Sequence of chain 1.D:
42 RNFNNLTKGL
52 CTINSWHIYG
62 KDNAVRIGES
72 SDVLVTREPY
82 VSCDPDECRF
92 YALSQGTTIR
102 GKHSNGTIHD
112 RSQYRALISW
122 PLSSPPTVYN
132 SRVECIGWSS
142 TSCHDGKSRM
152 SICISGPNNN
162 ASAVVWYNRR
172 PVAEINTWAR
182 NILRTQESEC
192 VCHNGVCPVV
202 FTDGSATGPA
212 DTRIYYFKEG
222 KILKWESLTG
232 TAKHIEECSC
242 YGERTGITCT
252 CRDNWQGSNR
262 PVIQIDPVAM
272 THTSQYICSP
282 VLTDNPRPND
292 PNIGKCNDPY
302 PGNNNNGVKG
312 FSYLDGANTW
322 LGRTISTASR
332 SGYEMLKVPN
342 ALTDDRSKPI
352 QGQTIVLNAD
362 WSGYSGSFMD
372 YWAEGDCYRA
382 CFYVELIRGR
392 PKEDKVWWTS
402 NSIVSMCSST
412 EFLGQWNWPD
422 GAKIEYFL

Binding-site contacts:
Ligand atom C8 contacts residue ASN43 of chain 1.D at 3.9 Å.
Ligand atom O3 contacts residue ASN195 of chain 1.D at 4.4 Å.
Ligand atom C8 contacts residue ASN195 of chain 1.D at 4.0 Å.
Ligand atom C3 contacts residue ASN195 of chain 1.D at 3.8 Å.
Ligand atom C3 contacts residue ASN46 of chain 1.D at 3.7 Å.
Ligand atom N2 contacts residue ASN195 of chain 1.D at 3.1 Å (h-bond).
Ligand atom N2 contacts residue ASN46 of chain 1.D at 2.8 Å (h-bond).
Ligand atom C8 contacts residue ASN46 of chain 1.D at 4.1 Å.
Ligand atom C2 contacts residue ASN46 of chain 1.D at 2.4 Å.
Ligand atom O5 contacts residue HIS194 of chain 1.D at 4.5 Å.
Ligand atom C1 contacts residue ASN195 of chain 1.D at 3.8 Å.
Ligand atom C7 contacts residue ASN195 of chain 1.D at 4.0 Å.
Ligand atom O5 contacts residue ASN46 of chain 1.D at 2.4 Å (h-bond).
Ligand atom C4 contacts residue ASN46 of chain 1.D at 4.2 Å.
Ligand atom C7 contacts residue ASN46 of chain 1.D at 3.5 Å.
Ligand atom C5 contacts residue ASN195 of chain 1.D at 4.4 Å.
Ligand atom C5 contacts residue ASN46 of chain 1.D at 3.7 Å.
Ligand atom C2 contacts residue ASN195 of chain 1.D at 3.8 Å.
Ligand atom C1 contacts residue ASN46 of chain 1.D at 1.4 Å.
Ligand atom C8 contacts residue PHE44 of chain 1.D at 3.0 Å (hydrophobic).
Ligand atom C7 contacts residue PHE44 of chain 1.D at 4.1 Å (hydrophobic).
Ligand atom O7 contacts residue ASN46 of chain 1.D at 3.9 Å.

This protein binds this small molecule.
Small molecule (SMILES): CC(=O)N[C@@H]1[C@@H](O)[C@H](O)[C@@H](CO)O[C@H]1O